Sequence of chain 1.C:
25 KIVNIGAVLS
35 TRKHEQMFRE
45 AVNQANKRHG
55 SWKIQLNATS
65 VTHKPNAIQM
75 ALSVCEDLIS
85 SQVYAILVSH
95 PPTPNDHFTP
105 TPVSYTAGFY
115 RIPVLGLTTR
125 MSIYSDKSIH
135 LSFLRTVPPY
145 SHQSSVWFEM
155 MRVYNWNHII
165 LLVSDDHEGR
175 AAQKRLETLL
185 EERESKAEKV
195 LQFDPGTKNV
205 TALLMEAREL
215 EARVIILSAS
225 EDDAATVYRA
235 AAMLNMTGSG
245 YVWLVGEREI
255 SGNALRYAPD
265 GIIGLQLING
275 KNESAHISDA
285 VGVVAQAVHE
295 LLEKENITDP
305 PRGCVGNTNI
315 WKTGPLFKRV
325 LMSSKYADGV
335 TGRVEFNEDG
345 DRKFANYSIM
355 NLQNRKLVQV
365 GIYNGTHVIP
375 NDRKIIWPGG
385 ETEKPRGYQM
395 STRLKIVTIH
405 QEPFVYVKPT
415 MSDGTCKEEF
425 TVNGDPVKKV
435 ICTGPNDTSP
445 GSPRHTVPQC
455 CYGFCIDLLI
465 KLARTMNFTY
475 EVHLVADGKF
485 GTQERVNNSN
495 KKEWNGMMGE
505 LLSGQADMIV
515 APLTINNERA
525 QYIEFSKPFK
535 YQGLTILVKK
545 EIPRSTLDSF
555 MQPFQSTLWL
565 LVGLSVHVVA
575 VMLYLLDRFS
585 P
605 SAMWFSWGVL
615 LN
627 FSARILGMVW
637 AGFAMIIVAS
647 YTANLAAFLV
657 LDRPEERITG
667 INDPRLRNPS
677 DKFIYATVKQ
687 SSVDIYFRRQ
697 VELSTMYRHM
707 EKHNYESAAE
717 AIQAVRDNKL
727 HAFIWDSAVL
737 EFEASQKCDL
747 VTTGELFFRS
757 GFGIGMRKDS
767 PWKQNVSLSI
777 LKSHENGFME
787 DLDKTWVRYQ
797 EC

Binding-site contacts:
Ligand atom O5 contacts residue SER278 of chain 1.C at 4.0 Å.
Ligand atom C7 contacts residue ASN276 of chain 1.C at 3.5 Å.
Ligand atom C6 contacts residue VAL334 of chain 1.C at 3.7 Å (hydrophobic).
Ligand atom C2 contacts residue SER278 of chain 1.C at 4.3 Å.
Ligand atom N2 contacts residue ASN276 of chain 1.C at 2.9 Å (h-bond).
Ligand atom O6 contacts residue VAL334 of chain 1.C at 3.3 Å.
Ligand atom C1 contacts residue ASN276 of chain 1.C at 1.5 Å.
Ligand atom C4 contacts residue ASN276 of chain 1.C at 4.3 Å.
Ligand atom C8 contacts residue ASN276 of chain 1.C at 3.8 Å.
Ligand atom C3 contacts residue ASN276 of chain 1.C at 3.8 Å.
Ligand atom C1 contacts residue SER278 of chain 1.C at 3.4 Å.
Ligand atom O6 contacts residue ALA279 of chain 1.C at 4.4 Å.
Ligand atom C5 contacts residue SER278 of chain 1.C at 4.1 Å.
Ligand atom C2 contacts residue ASN276 of chain 1.C at 2.5 Å.
Ligand atom O5 contacts residue ALA279 of chain 1.C at 4.5 Å.
Ligand atom C5 contacts residue ASN276 of chain 1.C at 3.6 Å.
Ligand atom O7 contacts residue ASN276 of chain 1.C at 4.3 Å.
Ligand atom O5 contacts residue ASN276 of chain 1.C at 2.4 Å (h-bond).

A protein and the small-molecule ligand that binds it are described below.
Small molecule (SMILES): CC(=O)N[C@H]1[C@H](O[C@H]2[C@H](O)[C@@H](NC(C)=O)CO[C@@H]2CO)O[C@H](CO)[C@@H](O[C@H]2O[C@H](CO)[C@@H](O)[C@H](O)[C@@H]2O)[C@@H]1O